A small-molecule ligand and the protein it binds are described below.
Small molecule (SMILES): O=C(O)C(=O)CCCF

Binding-site contacts:
Ligand atom O10 contacts residue SER37 of chain 1.L at 3.3 Å (h-bond).
Ligand atom C6 contacts residue SER37 of chain 1.L at 3.7 Å.
Ligand atom C2 contacts residue PRO1 of chain 1.L at 2.5 Å (hydrophobic).
Ligand atom O10 contacts residue ILE2 of chain 1.L at 4.3 Å.
Ligand atom O10 contacts residue PRO1 of chain 1.L at 3.7 Å.
Ligand atom C5 contacts residue PRO1 of chain 1.L at 3.5 Å (hydrophobic).
Ligand atom C4 contacts residue PRO1 of chain 1.L at 2.5 Å (hydrophobic).
Ligand atom F1 contacts residue PRO1 of chain 1.L at 3.0 Å.
Ligand atom O8 contacts residue ARG39 of chain 1.L at 3.7 Å.
Ligand atom O7 contacts residue SER37 of chain 1.L at 3.5 Å.
Ligand atom O10 contacts residue ARG39 of chain 1.L at 4.4 Å.
Ligand atom C3 contacts residue SER37 of chain 1.L at 3.8 Å.
Ligand atom C3 contacts residue ILE2 of chain 1.L at 4.0 Å (hydrophobic).
Ligand atom C4 contacts residue SER37 of chain 1.L at 3.6 Å.
Ligand atom C2 contacts residue ILE2 of chain 1.L at 4.1 Å (hydrophobic).
Ligand atom C3 contacts residue PRO1 of chain 1.L at 1.3 Å (hydrophobic).
Ligand atom O8 contacts residue SER37 of chain 1.L at 4.0 Å.
Ligand atom C5 contacts residue SER37 of chain 1.L at 3.3 Å.

Sequence of chain 1.L:
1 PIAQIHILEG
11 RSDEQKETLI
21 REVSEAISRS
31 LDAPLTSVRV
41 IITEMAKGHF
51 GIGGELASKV